Binding-site contacts:
Ligand atom C7 contacts residue TRP372 of chain 1.L at 3.2 Å (hydrophobic).
Ligand atom C7 contacts residue ASP234 of chain 1.L at 3.2 Å.
Ligand atom O3 contacts residue HIS174 of chain 1.L at 3.0 Å.
Ligand atom C5 contacts residue TRP372 of chain 1.L at 3.9 Å (hydrophobic).
Ligand atom C2 contacts residue HIS174 of chain 1.L at 3.3 Å.
Ligand atom C8 contacts residue TYR333 of chain 1.L at 4.4 Å (hydrophobic).
Ligand atom O6 contacts residue GLU374 of chain 1.L at 2.8 Å (salt-bridge).
Ligand atom N2 contacts residue GLU235 of chain 1.L at 3.7 Å.
Ligand atom O6 contacts residue TYR141 of chain 1.O at 3.0 Å (h-bond).
Ligand atom N2 contacts residue TRP372 of chain 1.L at 3.9 Å.
Ligand atom C6 contacts residue GLU374 of chain 1.L at 2.1 Å.
Ligand atom C8 contacts residue TRP285 of chain 1.L at 3.7 Å (hydrophobic).
Ligand atom O3 contacts residue TRP372 of chain 1.L at 4.4 Å.
Ligand atom C6 contacts residue TRP372 of chain 1.L at 3.8 Å (hydrophobic).
Ligand atom C3 contacts residue HIS174 of chain 1.L at 3.8 Å.
Ligand atom O4 contacts residue GLU374 of chain 1.L at 2.2 Å (salt-bridge).
Ligand atom C8 contacts residue ASP234 of chain 1.L at 3.1 Å.
Ligand atom C5 contacts residue GLU374 of chain 1.L at 3.0 Å.
Ligand atom C2 contacts residue TRP372 of chain 1.L at 4.4 Å (hydrophobic).
Ligand atom C8 contacts residue TRP372 of chain 1.L at 3.0 Å (hydrophobic).
Ligand atom C6 contacts residue TYR141 of chain 1.O at 3.6 Å (hydrophobic).
Ligand atom N2 contacts residue ASP234 of chain 1.L at 2.9 Å (salt-bridge).
Ligand atom C1 contacts residue GLU235 of chain 1.L at 3.8 Å.
Ligand atom O3 contacts residue ASP119 of chain 1.L at 3.5 Å (salt-bridge).
Ligand atom C2 contacts residue ASP234 of chain 1.L at 3.9 Å.
Ligand atom C6 contacts residue ASN335 of chain 1.L at 4.2 Å.
Ligand atom S1 contacts residue TYR333 of chain 1.L at 3.6 Å.
Ligand atom N2 contacts residue HIS174 of chain 1.L at 3.3 Å.
Ligand atom O5 contacts residue GLU374 of chain 1.L at 4.3 Å.
Ligand atom O6 contacts residue TRP372 of chain 1.L at 3.5 Å.
Ligand atom C4 contacts residue ARG90 of chain 1.L at 4.4 Å.
Ligand atom O5 contacts residue GLU235 of chain 1.L at 4.5 Å.
Ligand atom C4 contacts residue TRP372 of chain 1.L at 4.0 Å (hydrophobic).
Ligand atom O4 contacts residue TRP372 of chain 1.L at 3.8 Å.
Ligand atom O6 contacts residue ASN335 of chain 1.L at 2.8 Å (h-bond).
Ligand atom C3 contacts residue TRP372 of chain 1.L at 3.7 Å (hydrophobic).
Ligand atom O4 contacts residue ARG90 of chain 1.L at 3.6 Å.
Ligand atom S1 contacts residue TRP372 of chain 1.L at 3.4 Å.
Ligand atom C2 contacts residue GLU235 of chain 1.L at 3.3 Å.
Ligand atom C4 contacts residue GLU374 of chain 1.L at 3.2 Å.

Sequence of chain 1.L:
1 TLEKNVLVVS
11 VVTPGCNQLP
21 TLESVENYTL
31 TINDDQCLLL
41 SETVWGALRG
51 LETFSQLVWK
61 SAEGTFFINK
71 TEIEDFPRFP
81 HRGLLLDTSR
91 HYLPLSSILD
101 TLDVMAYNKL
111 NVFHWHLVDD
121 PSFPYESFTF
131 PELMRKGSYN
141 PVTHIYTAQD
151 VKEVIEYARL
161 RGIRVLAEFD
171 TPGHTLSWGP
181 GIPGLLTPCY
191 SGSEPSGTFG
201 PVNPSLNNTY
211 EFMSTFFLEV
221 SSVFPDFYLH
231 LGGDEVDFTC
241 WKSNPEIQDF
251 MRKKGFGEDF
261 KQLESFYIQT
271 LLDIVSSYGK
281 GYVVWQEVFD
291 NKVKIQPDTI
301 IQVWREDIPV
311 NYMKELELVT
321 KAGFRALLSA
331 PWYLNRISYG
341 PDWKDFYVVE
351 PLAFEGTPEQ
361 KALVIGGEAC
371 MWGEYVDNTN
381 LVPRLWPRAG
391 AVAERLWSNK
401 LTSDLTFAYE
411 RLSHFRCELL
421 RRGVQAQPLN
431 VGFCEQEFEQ

A protein and the small-molecule ligand that binds it are described below.
Small molecule (SMILES): CC1=N[C@@H]2[C@@H](O)[C@H](O)[C@@H](CO)O[C@@H]2S1

Sequence of chain 1.O:
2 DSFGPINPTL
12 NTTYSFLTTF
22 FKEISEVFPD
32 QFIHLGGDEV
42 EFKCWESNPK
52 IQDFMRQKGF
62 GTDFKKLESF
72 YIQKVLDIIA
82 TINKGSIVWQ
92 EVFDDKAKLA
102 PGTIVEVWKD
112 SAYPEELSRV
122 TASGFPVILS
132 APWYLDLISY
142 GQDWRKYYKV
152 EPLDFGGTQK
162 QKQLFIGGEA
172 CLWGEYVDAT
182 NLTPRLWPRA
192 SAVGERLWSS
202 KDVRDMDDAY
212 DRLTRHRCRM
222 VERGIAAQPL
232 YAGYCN